Binding-site contacts:
Ligand atom C45 contacts residue ASP104 of chain 1.A at 4.1 Å.
Ligand atom C8 contacts residue LYS43 of chain 1.A at 4.2 Å.
Ligand atom C37 contacts residue LEU20 of chain 1.A at 4.1 Å (hydrophobic).
Ligand atom C5 contacts residue PHE25 of chain 1.A at 3.2 Å (hydrophobic).
Ligand atom CL1 contacts residue LEU150 of chain 1.A at 3.9 Å.
Ligand atom N2 contacts residue ILE161 of chain 1.A at 3.8 Å.
Ligand atom C8 contacts residue VAL28 of chain 1.A at 4.2 Å (hydrophobic).
Ligand atom C11 contacts residue VAL28 of chain 1.A at 4.0 Å (hydrophobic).
Ligand atom C15 contacts residue LEU96 of chain 1.A at 4.0 Å (hydrophobic).
Ligand atom C7 contacts residue LYS43 of chain 1.A at 3.7 Å.
Ligand atom C6 contacts residue ASP162 of chain 1.A at 3.5 Å.
Ligand atom C6 contacts residue LYS43 of chain 1.A at 3.8 Å.
Ligand atom C30 contacts residue ASP104 of chain 1.A at 3.1 Å.
Ligand atom C3 contacts residue VAL28 of chain 1.A at 3.8 Å (hydrophobic).
Ligand atom O9 contacts residue LEU96 of chain 1.A at 3.4 Å.
Ligand atom C4 contacts residue ILE161 of chain 1.A at 3.8 Å (hydrophobic).
Ligand atom C37 contacts residue ASP104 of chain 1.A at 3.5 Å.
Ligand atom C10 contacts residue LEU96 of chain 1.A at 4.1 Å (hydrophobic).
Ligand atom C7 contacts residue ILE161 of chain 1.A at 4.2 Å (hydrophobic).
Ligand atom C4 contacts residue PHE25 of chain 1.A at 3.6 Å (hydrophobic).
Ligand atom C15 contacts residue ILE80 of chain 1.A at 4.2 Å (hydrophobic).
Ligand atom C3 contacts residue ILE161 of chain 1.A at 3.5 Å (hydrophobic).
Ligand atom N2 contacts residue VAL28 of chain 1.A at 3.7 Å.
Ligand atom C15 contacts residue ALA41 of chain 1.A at 3.5 Å (hydrophobic).
Ligand atom C12 contacts residue LEU150 of chain 1.A at 4.1 Å (hydrophobic).
Ligand atom C13 contacts residue LEU150 of chain 1.A at 3.7 Å (hydrophobic).
Ligand atom N33 contacts residue ASP104 of chain 1.A at 3.1 Å (salt-bridge).
Ligand atom C8 contacts residue ILE161 of chain 1.A at 4.0 Å (hydrophobic).
Ligand atom C6 contacts residue PHE25 of chain 1.A at 3.9 Å (hydrophobic).
Ligand atom C14 contacts residue GLU97 of chain 1.A at 3.4 Å.
Ligand atom C15 contacts residue GLU97 of chain 1.A at 3.9 Å.
Ligand atom CL1 contacts residue ARG98 of chain 1.A at 4.0 Å.
Ligand atom C7 contacts residue ASP162 of chain 1.A at 3.9 Å.
Ligand atom CL1 contacts residue LEU20 of chain 1.A at 3.9 Å.
Ligand atom C14 contacts residue ALA41 of chain 1.A at 3.4 Å (hydrophobic).
Ligand atom C1 contacts residue VAL28 of chain 1.A at 3.9 Å (hydrophobic).
Ligand atom C11 contacts residue ILE161 of chain 1.A at 4.1 Å (hydrophobic).
Ligand atom C5 contacts residue ASP162 of chain 1.A at 3.6 Å.
Ligand atom C13 contacts residue ALA41 of chain 1.A at 4.0 Å (hydrophobic).
Ligand atom C14 contacts residue LEU150 of chain 1.A at 3.9 Å (hydrophobic).

This protein binds this small molecule.
Small molecule (SMILES): CCN(CC)CCCCN1c2ccccc2Oc2ccc(Cl)cc21

Sequence of chain 1.A:
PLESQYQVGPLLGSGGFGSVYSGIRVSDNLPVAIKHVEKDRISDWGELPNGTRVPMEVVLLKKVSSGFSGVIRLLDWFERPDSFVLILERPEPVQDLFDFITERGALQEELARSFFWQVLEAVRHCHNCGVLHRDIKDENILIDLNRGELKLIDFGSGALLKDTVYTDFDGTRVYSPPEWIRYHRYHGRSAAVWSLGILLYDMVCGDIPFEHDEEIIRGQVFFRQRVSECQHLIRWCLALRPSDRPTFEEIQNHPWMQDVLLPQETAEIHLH